Sequence of chain 1.D:
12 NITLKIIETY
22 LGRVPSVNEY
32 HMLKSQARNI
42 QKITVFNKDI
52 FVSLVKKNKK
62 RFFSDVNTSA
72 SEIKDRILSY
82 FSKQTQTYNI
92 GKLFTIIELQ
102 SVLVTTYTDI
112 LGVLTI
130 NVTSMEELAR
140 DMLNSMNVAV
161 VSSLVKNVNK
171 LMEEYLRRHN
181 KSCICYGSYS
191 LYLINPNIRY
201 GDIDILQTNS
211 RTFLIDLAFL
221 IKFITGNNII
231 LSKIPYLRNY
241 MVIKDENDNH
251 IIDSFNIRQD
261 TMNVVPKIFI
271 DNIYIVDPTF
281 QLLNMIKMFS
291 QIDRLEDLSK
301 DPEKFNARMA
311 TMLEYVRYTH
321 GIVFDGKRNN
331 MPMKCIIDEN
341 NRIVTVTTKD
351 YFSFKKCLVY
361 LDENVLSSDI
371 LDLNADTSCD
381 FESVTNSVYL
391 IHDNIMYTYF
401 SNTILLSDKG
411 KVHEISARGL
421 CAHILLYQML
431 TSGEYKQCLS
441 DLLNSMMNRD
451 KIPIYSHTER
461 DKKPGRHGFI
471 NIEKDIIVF

The protein below binds the small molecule below.
Small molecule (SMILES): Nc1ccn([C@H]2C[C@H](O[P](=O)(O)OC[C@H]3O[C@@H](n4ccc(N)nc4=O)C[C@@H]3O[P](=O)(O)OC[C@H]3O[C@@H](n4ccc(=O)[nH]c4=O)[C@H](O)[C@@H]3O[P](=O)(O)OC[C@H]3O[C@@H](n4ccc(=O)[nH]c4=O)[C@H](O)[C@@H]3O[P](=O)(O)OC[C@H]3O[C@@H](n4ccc(N)nc4=O)C[C@@H]3O)[C@@H](CO)O2)c(=O)n1

Binding-site contacts:
Ligand atom N1 contacts residue LEU55 of chain 1.D at 3.8 Å.
Ligand atom O2 contacts residue LYS43 of chain 1.D at 3.0 Å (salt-bridge).
Ligand atom C2 contacts residue ILE51 of chain 1.D at 3.7 Å (hydrophobic).
Ligand atom O2 contacts residue ASN48 of chain 1.D at 2.5 Å (h-bond).
Ligand atom OP1 contacts residue THR109 of chain 1.D at 3.2 Å.
Ligand atom C1' contacts residue THR109 of chain 1.D at 3.3 Å.
Ligand atom N4 contacts residue ASP50 of chain 1.D at 3.7 Å.
Ligand atom C2 contacts residue LYS58 of chain 1.D at 3.2 Å.
Ligand atom C4 contacts residue PHE47 of chain 1.D at 3.5 Å (hydrophobic).
Ligand atom C6 contacts residue LEU55 of chain 1.D at 3.3 Å (hydrophobic).
Ligand atom N3 contacts residue LYS58 of chain 1.D at 3.2 Å.
Ligand atom O4 contacts residue THR116 of chain 1.D at 2.6 Å (h-bond).
Ligand atom O2 contacts residue GLY113 of chain 1.D at 3.8 Å.
Ligand atom O2 contacts residue ASN48 of chain 1.D at 3.0 Å (h-bond).
Ligand atom N3 contacts residue PHE47 of chain 1.D at 3.3 Å.
Ligand atom N3 contacts residue ASN48 of chain 1.D at 3.1 Å (h-bond).
Ligand atom O4 contacts residue ILE51 of chain 1.D at 2.9 Å.
Ligand atom O4' contacts residue THR109 of chain 1.D at 3.6 Å (h-bond).
Ligand atom C4 contacts residue ASP50 of chain 1.D at 3.4 Å.
Ligand atom OP2 contacts residue THR109 of chain 1.D at 2.4 Å (h-bond).
Ligand atom O2 contacts residue LYS58 of chain 1.D at 2.8 Å.
Ligand atom C4 contacts residue ILE51 of chain 1.D at 3.1 Å (hydrophobic).
Ligand atom N3 contacts residue GLY113 of chain 1.D at 3.3 Å (h-bond).
Ligand atom C5 contacts residue ASP50 of chain 1.D at 3.1 Å.
Ligand atom C5 contacts residue SER54 of chain 1.D at 3.7 Å.
Ligand atom P contacts residue THR109 of chain 1.D at 3.5 Å.
Ligand atom C5 contacts residue LEU55 of chain 1.D at 3.1 Å (hydrophobic).
Ligand atom O4 contacts residue LYS58 of chain 1.D at 3.7 Å.
Ligand atom N3 contacts residue ILE51 of chain 1.D at 3.0 Å.
Ligand atom C2 contacts residue PHE47 of chain 1.D at 3.2 Å (hydrophobic).
Ligand atom C6 contacts residue ASP50 of chain 1.D at 3.6 Å.
Ligand atom O2 contacts residue PHE47 of chain 1.D at 3.3 Å.
Ligand atom C2 contacts residue ASN48 of chain 1.D at 3.6 Å.
Ligand atom C6 contacts residue SER54 of chain 1.D at 3.6 Å.
Ligand atom C4 contacts residue THR116 of chain 1.D at 3.7 Å.
Ligand atom O5' contacts residue SER54 of chain 1.D at 3.3 Å (h-bond).
Ligand atom N1 contacts residue PHE47 of chain 1.D at 3.5 Å.
Ligand atom O2' contacts residue PHE47 of chain 1.D at 3.6 Å.
Ligand atom C5 contacts residue ILE51 of chain 1.D at 3.5 Å (hydrophobic).
Ligand atom O4 contacts residue PHE52 of chain 1.D at 3.3 Å (h-bond).